A protein and the small-molecule ligand that binds it are described below.
Small molecule (SMILES): CCO[PH](=O)N(C)C

Sequence of chain 2.A:
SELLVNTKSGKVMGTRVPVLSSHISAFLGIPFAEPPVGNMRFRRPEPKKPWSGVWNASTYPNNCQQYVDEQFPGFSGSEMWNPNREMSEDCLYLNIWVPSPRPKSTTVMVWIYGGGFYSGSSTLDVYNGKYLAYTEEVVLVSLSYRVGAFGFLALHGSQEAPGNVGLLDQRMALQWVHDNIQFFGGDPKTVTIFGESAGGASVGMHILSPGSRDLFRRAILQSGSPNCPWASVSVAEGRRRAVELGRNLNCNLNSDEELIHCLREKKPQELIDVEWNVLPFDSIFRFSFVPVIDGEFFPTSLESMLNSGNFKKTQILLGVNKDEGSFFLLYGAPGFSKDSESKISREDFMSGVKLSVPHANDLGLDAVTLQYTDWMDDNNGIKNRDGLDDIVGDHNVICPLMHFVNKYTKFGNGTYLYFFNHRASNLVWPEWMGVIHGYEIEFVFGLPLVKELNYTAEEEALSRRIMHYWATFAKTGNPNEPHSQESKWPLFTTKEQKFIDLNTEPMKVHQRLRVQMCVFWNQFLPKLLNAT

Binding-site contacts:
Ligand atom O2 contacts residue GLY119 of chain 2.A at 4.3 Å.
Ligand atom C2 contacts residue SER200 of chain 2.A at 2.6 Å.
Ligand atom C4 contacts residue GLY118 of chain 2.A at 3.6 Å.
Ligand atom C1 contacts residue PHE288 of chain 2.A at 4.0 Å (hydrophobic).
Ligand atom O1 contacts residue PEG1 of chain 2.K at 3.9 Å.
Ligand atom C1 contacts residue SER200 of chain 2.A at 3.6 Å.
Ligand atom C3 contacts residue SER200 of chain 2.A at 3.9 Å.
Ligand atom O1 contacts residue ALA201 of chain 2.A at 3.0 Å (h-bond).
Ligand atom P1 contacts residue PEG1 of chain 2.K at 3.9 Å.
Ligand atom C4 contacts residue GLY119 of chain 2.A at 3.8 Å.
Ligand atom C2 contacts residue TRP233 of chain 2.A at 3.5 Å (hydrophobic).
Ligand atom C3 contacts residue PEG1 of chain 2.K at 4.2 Å.
Ligand atom N1 contacts residue PHE331 of chain 2.A at 4.0 Å.
Ligand atom N1 contacts residue SER200 of chain 2.A at 2.4 Å (h-bond).
Ligand atom C2 contacts residue PHE288 of chain 2.A at 3.5 Å (hydrophobic).
Ligand atom O2 contacts residue GLY118 of chain 2.A at 4.2 Å.
Ligand atom O2 contacts residue HIS440 of chain 2.A at 3.0 Å.
Ligand atom P1 contacts residue GLY118 of chain 2.A at 4.0 Å.
Ligand atom O2 contacts residue SER200 of chain 2.A at 2.6 Å (h-bond).
Ligand atom O2 contacts residue PHE331 of chain 2.A at 4.3 Å.
Ligand atom P1 contacts residue GLY119 of chain 2.A at 3.8 Å.
Ligand atom C3 contacts residue GLY119 of chain 2.A at 4.2 Å.
Ligand atom O1 contacts residue SER200 of chain 2.A at 2.5 Å (h-bond).
Ligand atom O1 contacts residue GLY119 of chain 2.A at 2.7 Å (h-bond).
Ligand atom C1 contacts residue GLY119 of chain 2.A at 3.5 Å.
Ligand atom C1 contacts residue PHE290 of chain 2.A at 3.3 Å (hydrophobic).
Ligand atom O2 contacts residue PEG1 of chain 2.K at 3.2 Å (h-bond).
Ligand atom O1 contacts residue GLY118 of chain 2.A at 2.9 Å (h-bond).
Ligand atom C4 contacts residue TYR121 of chain 2.A at 4.1 Å (hydrophobic).
Ligand atom C3 contacts residue HIS440 of chain 2.A at 3.5 Å.
Ligand atom P1 contacts residue SER200 of chain 2.A at 1.6 Å.
Ligand atom N1 contacts residue PHE288 of chain 2.A at 4.1 Å.
Ligand atom P1 contacts residue HIS440 of chain 2.A at 4.1 Å.
Ligand atom P1 contacts residue ALA201 of chain 2.A at 3.7 Å.
Ligand atom O1 contacts residue GLY117 of chain 2.A at 3.9 Å.
Ligand atom N1 contacts residue GLY119 of chain 2.A at 4.3 Å.
Ligand atom C1 contacts residue TRP233 of chain 2.A at 3.8 Å (hydrophobic).
Ligand atom C3 contacts residue PHE331 of chain 2.A at 3.4 Å (hydrophobic).
Ligand atom C4 contacts residue PEG1 of chain 2.K at 3.9 Å.
Ligand atom N1 contacts residue TRP233 of chain 2.A at 4.3 Å.